Sequence of chain 1.B:
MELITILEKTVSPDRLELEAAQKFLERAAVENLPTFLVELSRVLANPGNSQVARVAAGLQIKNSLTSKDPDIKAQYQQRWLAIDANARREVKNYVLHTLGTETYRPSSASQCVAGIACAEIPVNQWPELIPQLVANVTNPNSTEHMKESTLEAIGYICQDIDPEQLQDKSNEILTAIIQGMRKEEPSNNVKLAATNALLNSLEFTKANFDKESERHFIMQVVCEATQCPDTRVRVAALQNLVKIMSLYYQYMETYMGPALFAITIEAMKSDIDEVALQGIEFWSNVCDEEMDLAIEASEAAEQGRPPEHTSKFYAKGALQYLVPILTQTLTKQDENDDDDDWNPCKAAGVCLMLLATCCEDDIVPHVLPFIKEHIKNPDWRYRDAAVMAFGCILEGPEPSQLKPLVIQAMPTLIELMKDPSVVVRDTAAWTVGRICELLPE

Binding-site contacts:
Ligand atom CA contacts residue ASN171 of chain 1.B at 3.9 Å.
Ligand atom CE2 contacts residue GLU214 of chain 1.B at 3.5 Å.
Ligand atom CZ contacts residue PHE217 of chain 1.B at 3.8 Å (hydrophobic).
Ligand atom CG contacts residue GLU214 of chain 1.B at 4.0 Å.
Ligand atom CG contacts residue PHE217 of chain 1.B at 4.5 Å (hydrophobic).
Ligand atom CD2 contacts residue THR175 of chain 1.B at 4.3 Å.
Ligand atom N contacts residue THR175 of chain 1.B at 3.9 Å.
Ligand atom O contacts residue ASN171 of chain 1.B at 3.2 Å (h-bond).
Ligand atom CZ contacts residue ILE218 of chain 1.B at 4.0 Å (hydrophobic).
Ligand atom CE1 contacts residue ILE178 of chain 1.B at 4.0 Å (hydrophobic).
Ligand atom CD1 contacts residue THR175 of chain 1.B at 4.2 Å.
Ligand atom CD2 contacts residue ASN208 of chain 1.B at 3.7 Å.
Ligand atom O contacts residue THR175 of chain 1.B at 3.9 Å.
Ligand atom C contacts residue ASN171 of chain 1.B at 3.1 Å.
Ligand atom N contacts residue ASN171 of chain 1.B at 3.2 Å (h-bond).
Ligand atom CB contacts residue THR175 of chain 1.B at 3.7 Å.
Ligand atom CE1 contacts residue PHE217 of chain 1.B at 4.1 Å (hydrophobic).
Ligand atom CD2 contacts residue GLU214 of chain 1.B at 3.6 Å.
Ligand atom O contacts residue ASN171 of chain 1.B at 4.0 Å.
Ligand atom CG contacts residue ASN208 of chain 1.B at 4.2 Å.
Ligand atom CD2 contacts residue LEU174 of chain 1.B at 4.0 Å (hydrophobic).
Ligand atom C contacts residue ASN171 of chain 1.B at 4.3 Å.
Ligand atom CB contacts residue GLU214 of chain 1.B at 3.7 Å.
Ligand atom CE2 contacts residue ILE218 of chain 1.B at 3.7 Å (hydrophobic).
Ligand atom CA contacts residue ASN171 of chain 1.B at 3.4 Å.
Ligand atom CA contacts residue THR175 of chain 1.B at 4.4 Å.
Ligand atom CZ contacts residue ILE178 of chain 1.B at 3.9 Å (hydrophobic).
Ligand atom CB contacts residue ASN171 of chain 1.B at 3.5 Å.
Ligand atom CE2 contacts residue LEU174 of chain 1.B at 4.3 Å (hydrophobic).
Ligand atom C contacts residue GLU214 of chain 1.B at 3.8 Å.
Ligand atom CD2 contacts residue PHE217 of chain 1.B at 4.2 Å (hydrophobic).
Ligand atom CA contacts residue GLU214 of chain 1.B at 3.3 Å.
Ligand atom O contacts residue GLU214 of chain 1.B at 4.3 Å.
Ligand atom N contacts residue THR175 of chain 1.B at 4.2 Å.
Ligand atom N contacts residue GLU214 of chain 1.B at 3.4 Å (salt-bridge).
Ligand atom CB contacts residue ASN208 of chain 1.B at 3.8 Å.
Ligand atom CB contacts residue THR175 of chain 1.B at 4.0 Å.

The protein below binds the small molecule below.
Small molecule (SMILES): CC(C)C[C@H](N)C(=O)N[C@@H](Cc1ccccc1)C(=O)NCC(N)=O